Sequence of chain 1.B:
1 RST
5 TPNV

A protein and the small-molecule ligand that binds it are described below.
Small molecule (SMILES): CN(C)CCSSCCNC(=O)C1CCN(C(=O)C(C)(C)Oc2ccc(Cl)cc2)CC1

Sequence of chain 1.A:
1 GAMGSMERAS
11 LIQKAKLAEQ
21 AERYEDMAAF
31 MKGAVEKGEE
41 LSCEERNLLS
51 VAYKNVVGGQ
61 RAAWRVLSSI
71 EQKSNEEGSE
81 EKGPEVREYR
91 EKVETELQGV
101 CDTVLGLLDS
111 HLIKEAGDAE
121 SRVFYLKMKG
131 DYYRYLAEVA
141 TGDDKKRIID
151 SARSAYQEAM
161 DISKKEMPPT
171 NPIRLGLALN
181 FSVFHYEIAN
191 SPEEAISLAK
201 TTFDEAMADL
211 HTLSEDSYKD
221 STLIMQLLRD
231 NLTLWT

Binding-site contacts:
Ligand atom C6 contacts residue PRO172 of chain 1.A at 3.5 Å (hydrophobic).
Ligand atom C8 contacts residue PRO6 of chain 1.B at 4.0 Å (hydrophobic).
Ligand atom C15 contacts residue ASN47 of chain 1.A at 3.6 Å.
Ligand atom O2 contacts residue ASN7 of chain 1.B at 3.2 Å (h-bond).
Ligand atom C4 contacts residue ILE224 of chain 1.A at 4.0 Å (hydrophobic).
Ligand atom C1 contacts residue ILE224 of chain 1.A at 4.0 Å (hydrophobic).
Ligand atom CL1 contacts residue LYS127 of chain 1.A at 3.5 Å.
Ligand atom C6 contacts residue ILE173 of chain 1.A at 3.7 Å (hydrophobic).
Ligand atom C16 contacts residue PHE124 of chain 1.A at 3.9 Å (hydrophobic).
Ligand atom N2 contacts residue CYS43 of chain 1.A at 3.8 Å.
Ligand atom O3 contacts residue ILE173 of chain 1.A at 3.8 Å.
Ligand atom O1 contacts residue ILE224 of chain 1.A at 3.4 Å.
Ligand atom O3 contacts residue PHE124 of chain 1.A at 3.5 Å.
Ligand atom C15 contacts residue PHE124 of chain 1.A at 4.1 Å (hydrophobic).
Ligand atom C3 contacts residue LEU223 of chain 1.A at 3.9 Å (hydrophobic).
Ligand atom C4 contacts residue THR5 of chain 1.B at 3.5 Å.
Ligand atom C3 contacts residue PRO6 of chain 1.B at 3.5 Å (hydrophobic).
Ligand atom C7 contacts residue THR5 of chain 1.B at 3.6 Å.
Ligand atom N2 contacts residue ASN47 of chain 1.A at 3.9 Å.
Ligand atom C5 contacts residue THR5 of chain 1.B at 3.7 Å.
Ligand atom C5 contacts residue PRO172 of chain 1.A at 3.2 Å (hydrophobic).
Ligand atom C9 contacts residue THR5 of chain 1.B at 3.5 Å.
Ligand atom C11 contacts residue VAL8 of chain 1.B at 3.1 Å (hydrophobic).
Ligand atom C14 contacts residue ILE173 of chain 1.A at 4.1 Å (hydrophobic).
Ligand atom C6 contacts residue THR5 of chain 1.B at 3.7 Å.
Ligand atom C7 contacts residue ILE173 of chain 1.A at 4.0 Å (hydrophobic).
Ligand atom O3 contacts residue ASN47 of chain 1.A at 4.0 Å.
Ligand atom C9 contacts residue PRO6 of chain 1.B at 3.6 Å (hydrophobic).
Ligand atom C1 contacts residue ASP220 of chain 1.A at 4.0 Å.
Ligand atom C12 contacts residue ASN47 of chain 1.A at 3.9 Å.
Ligand atom C12 contacts residue VAL8 of chain 1.B at 3.0 Å (hydrophobic).
Ligand atom C8 contacts residue THR5 of chain 1.B at 3.5 Å.
Ligand atom C5 contacts residue ILE224 of chain 1.A at 3.7 Å (hydrophobic).
Ligand atom C16 contacts residue CYS43 of chain 1.A at 3.0 Å (hydrophobic).
Ligand atom O2 contacts residue PRO6 of chain 1.B at 4.0 Å.
Ligand atom O2 contacts residue VAL8 of chain 1.B at 3.3 Å.
Ligand atom S1 contacts residue ARG46 of chain 1.A at 4.0 Å.
Ligand atom CL1 contacts residue PHE124 of chain 1.A at 3.8 Å.
Ligand atom S1 contacts residue CYS43 of chain 1.A at 2.0 Å (h-bond).
Ligand atom C15 contacts residue CYS43 of chain 1.A at 3.2 Å (hydrophobic).